Binding-site contacts:
Ligand atom O1 contacts residue MET74 of chain 11.B at 3.8 Å.
Ligand atom C1 contacts residue MET74 of chain 11.B at 3.8 Å (hydrophobic).
Ligand atom C14 contacts residue ASP72 of chain 11.B at 3.2 Å.
Ligand atom N3 contacts residue HIS138 of chain 4.B at 3.5 Å (h-bond).
Ligand atom C13 contacts residue ASP72 of chain 11.B at 3.7 Å.
Ligand atom N1 contacts residue ALA38 of chain 11.B at 3.5 Å (h-bond).
Ligand atom N2 contacts residue LEU73 of chain 11.B at 3.8 Å.
Ligand atom C15 contacts residue SER71 of chain 11.B at 3.7 Å.
Ligand atom C8 contacts residue ALA37 of chain 11.B at 3.6 Å (hydrophobic).
Ligand atom C21 contacts residue MET74 of chain 11.B at 3.9 Å (hydrophobic).
Ligand atom C contacts residue ASN106 of chain 11.B at 3.5 Å.
Ligand atom N6 contacts residue LEU73 of chain 11.B at 3.4 Å.
Ligand atom C16 contacts residue MET74 of chain 11.B at 3.8 Å (hydrophobic).
Ligand atom N2 contacts residue MET74 of chain 11.B at 3.8 Å.
Ligand atom C14 contacts residue PHE70 of chain 11.B at 3.8 Å (hydrophobic).
Ligand atom C contacts residue ARG88 of chain 11.B at 3.6 Å.
Ligand atom C1 contacts residue LEU102 of chain 11.B at 3.8 Å (hydrophobic).
Ligand atom C5 contacts residue ARG88 of chain 11.B at 3.5 Å.
Ligand atom C8 contacts residue THR10 of chain 11.B at 3.7 Å.
Ligand atom C6 contacts residue PRO8 of chain 11.B at 3.8 Å (hydrophobic).
Ligand atom O contacts residue ARG88 of chain 11.B at 3.5 Å (salt-bridge).
Ligand atom C7 contacts residue ALA37 of chain 11.B at 3.7 Å (hydrophobic).
Ligand atom C6 contacts residue ARG88 of chain 11.B at 3.6 Å.
Ligand atom O1 contacts residue LEU102 of chain 11.B at 3.6 Å.
Ligand atom C20 contacts residue ASN106 of chain 11.B at 3.6 Å.
Ligand atom C16 contacts residue HIS138 of chain 4.B at 3.9 Å.
Ligand atom O3 contacts residue GLU134 of chain 4.B at 3.6 Å.
Ligand atom O1 contacts residue ASN106 of chain 11.B at 3.2 Å (h-bond).
Ligand atom N5 contacts residue LEU73 of chain 11.B at 3.6 Å.
Ligand atom C20 contacts residue VAL135 of chain 4.B at 3.8 Å (hydrophobic).
Ligand atom N1 contacts residue SER39 of chain 11.B at 2.9 Å (h-bond).
Ligand atom N6 contacts residue MET74 of chain 11.B at 2.8 Å (h-bond).
Ligand atom C12 contacts residue ALA37 of chain 11.B at 3.8 Å (hydrophobic).
Ligand atom C2 contacts residue MET74 of chain 11.B at 3.7 Å (hydrophobic).
Ligand atom C15 contacts residue PHE70 of chain 11.B at 3.7 Å (hydrophobic).
Ligand atom C14 contacts residue SER71 of chain 11.B at 3.4 Å.
Ligand atom C13 contacts residue HIS138 of chain 4.B at 3.7 Å.
Ligand atom N2 contacts residue ASP72 of chain 11.B at 3.0 Å (salt-bridge).
Ligand atom C9 contacts residue ALA37 of chain 11.B at 3.8 Å (hydrophobic).
Ligand atom C21 contacts residue LEU73 of chain 11.B at 3.7 Å (hydrophobic).

Sequence of chain 4.B:
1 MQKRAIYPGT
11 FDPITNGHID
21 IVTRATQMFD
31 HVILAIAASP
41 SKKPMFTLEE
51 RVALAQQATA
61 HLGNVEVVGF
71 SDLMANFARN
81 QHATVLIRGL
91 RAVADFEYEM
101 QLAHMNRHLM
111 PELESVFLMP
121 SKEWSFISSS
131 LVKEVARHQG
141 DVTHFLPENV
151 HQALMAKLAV

A protein and the small-molecule ligand that binds it are described below.
Small molecule (SMILES): COC(=O)N1CCC(Oc2cccc([C@@H](CC#N)Nc3nc4n(n3)C(=O)CC(C)=N4)c2)CC1

Sequence of chain 11.B:
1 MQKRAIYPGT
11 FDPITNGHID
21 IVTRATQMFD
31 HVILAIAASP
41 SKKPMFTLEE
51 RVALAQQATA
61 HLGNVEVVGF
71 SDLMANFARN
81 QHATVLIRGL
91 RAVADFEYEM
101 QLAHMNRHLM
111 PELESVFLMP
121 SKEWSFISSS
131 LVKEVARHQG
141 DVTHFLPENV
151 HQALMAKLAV